Binding-site contacts:
Ligand atom C1 contacts residue ASN110 of chain 1.A at 3.8 Å.
Ligand atom C4 contacts residue EDO1 of chain 1.D at 0.9 Å.
Ligand atom C10 contacts residue VAL59 of chain 1.A at 4.0 Å (hydrophobic).
Ligand atom C9 contacts residue EDO1 of chain 1.D at 2.6 Å.
Ligand atom C3 contacts residue EDO1 of chain 1.D at 0.8 Å.
Ligand atom C7 contacts residue PHE116 of chain 1.A at 3.9 Å (hydrophobic).
Ligand atom C10 contacts residue EDO1 of chain 1.D at 1.4 Å.
Ligand atom C7 contacts residue EDO1 of chain 1.D at 2.7 Å.
Ligand atom C1 contacts residue EDO1 of chain 1.D at 3.6 Å.
Ligand atom C1 contacts residue TYR109 of chain 1.A at 3.8 Å (hydrophobic).
Ligand atom C9 contacts residue EDO1 of chain 1.C at 2.0 Å.
Ligand atom N1 contacts residue VAL59 of chain 1.A at 3.8 Å.
Ligand atom O3 contacts residue ASN110 of chain 1.A at 2.8 Å (h-bond).
Ligand atom C3 contacts residue EDO1 of chain 1.C at 3.8 Å.
Ligand atom C6 contacts residue EDO1 of chain 1.D at 1.7 Å.
Ligand atom C9 contacts residue PHE116 of chain 1.A at 3.9 Å (hydrophobic).
Ligand atom O3 contacts residue EDO1 of chain 1.C at 2.0 Å (h-bond).
Ligand atom C1 contacts residue EDO1 of chain 1.C at 0.8 Å.
Ligand atom O3 contacts residue EDO1 of chain 1.D at 2.7 Å.
Ligand atom N1 contacts residue EDO1 of chain 1.C at 1.7 Å.
Ligand atom C6 contacts residue PHE116 of chain 1.A at 3.8 Å (hydrophobic).
Ligand atom C5 contacts residue ILE54 of chain 1.A at 4.0 Å (hydrophobic).
Ligand atom C4 contacts residue ILE54 of chain 1.A at 3.5 Å (hydrophobic).
Ligand atom C2 contacts residue EDO1 of chain 1.D at 1.6 Å.
Ligand atom C5 contacts residue PHE116 of chain 1.A at 3.8 Å (hydrophobic).
Ligand atom C10 contacts residue PHE116 of chain 1.A at 3.9 Å (hydrophobic).
Ligand atom C2 contacts residue ASN110 of chain 1.A at 3.5 Å.
Ligand atom C10 contacts residue EDO1 of chain 1.C at 2.2 Å.
Ligand atom C6 contacts residue ILE54 of chain 1.A at 3.5 Å (hydrophobic).
Ligand atom N2 contacts residue EDO1 of chain 1.D at 4.0 Å.
Ligand atom N1 contacts residue EDO1 of chain 1.D at 2.2 Å.
Ligand atom C8 contacts residue EDO1 of chain 1.D at 3.1 Å.
Ligand atom C8 contacts residue PHE116 of chain 1.A at 3.9 Å (hydrophobic).
Ligand atom C8 contacts residue EDO1 of chain 1.C at 3.4 Å.
Ligand atom BR1 contacts residue GLU63 of chain 1.A at 3.9 Å.
Ligand atom C5 contacts residue EDO1 of chain 1.C at 3.5 Å.
Ligand atom C3 contacts residue VAL59 of chain 1.A at 3.9 Å (hydrophobic).
Ligand atom C2 contacts residue EDO1 of chain 1.C at 2.3 Å.
Ligand atom C2 contacts residue VAL59 of chain 1.A at 3.8 Å (hydrophobic).
Ligand atom C5 contacts residue EDO1 of chain 1.D at 0.3 Å.

This small molecule binds to this protein.
Small molecule (SMILES): Cn1c(=O)ccc2cc([N+](=O)[O-])c(Br)cc21

Sequence of chain 1.A:
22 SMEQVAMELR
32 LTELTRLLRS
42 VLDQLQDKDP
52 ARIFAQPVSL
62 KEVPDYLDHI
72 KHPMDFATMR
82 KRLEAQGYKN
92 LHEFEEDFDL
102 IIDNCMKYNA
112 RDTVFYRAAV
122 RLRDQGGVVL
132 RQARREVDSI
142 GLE